Binding-site contacts:
Ligand atom O2 contacts residue ARG344 of chain 1.A at 3.4 Å (salt-bridge).
Ligand atom C1 contacts residue TRP230 of chain 1.A at 3.6 Å (hydrophobic).
Ligand atom O5 contacts residue TYR341 of chain 1.A at 3.6 Å (h-bond).
Ligand atom O6 contacts residue ARG344 of chain 1.A at 3.1 Å (salt-bridge).
Ligand atom O3 contacts residue ASP65 of chain 1.A at 2.6 Å (salt-bridge).
Ligand atom O2 contacts residue GLU111 of chain 1.A at 2.7 Å (salt-bridge).
Ligand atom O1 contacts residue ASN12 of chain 1.A at 2.9 Å (h-bond).
Ligand atom O2 contacts residue ASP65 of chain 1.A at 2.5 Å (salt-bridge).
Ligand atom C6 contacts residue TRP340 of chain 1.A at 3.6 Å (hydrophobic).
Ligand atom O2 contacts residue LYS42 of chain 1.A at 3.2 Å (salt-bridge).
Ligand atom O6 contacts residue PRO154 of chain 1.A at 3.5 Å.
Ligand atom O2 contacts residue ALA63 of chain 1.A at 3.7 Å.
Ligand atom C1 contacts residue TYR155 of chain 1.A at 3.6 Å (hydrophobic).
Ligand atom C1 contacts residue TRP340 of chain 1.A at 3.6 Å (hydrophobic).
Ligand atom O5 contacts residue TYR155 of chain 1.A at 3.2 Å.
Ligand atom C2 contacts residue ASP65 of chain 1.A at 3.3 Å.
Ligand atom O3 contacts residue ALA63 of chain 1.A at 3.7 Å.
Ligand atom O3 contacts residue LYS15 of chain 1.A at 2.9 Å (salt-bridge).
Ligand atom C3 contacts residue ARG344 of chain 1.A at 3.6 Å.
Ligand atom O2 contacts residue ASN12 of chain 1.A at 2.8 Å (h-bond).
Ligand atom C3 contacts residue ASP65 of chain 1.A at 3.5 Å.
Ligand atom C6 contacts residue TYR155 of chain 1.A at 3.6 Å (hydrophobic).
Ligand atom O2 contacts residue LYS15 of chain 1.A at 3.2 Å.
Ligand atom C6 contacts residue ARG344 of chain 1.A at 3.6 Å.
Ligand atom C1 contacts residue TYR341 of chain 1.A at 3.5 Å (hydrophobic).
Ligand atom O2 contacts residue TRP230 of chain 1.A at 3.6 Å.
Ligand atom C2 contacts residue ASP14 of chain 1.A at 3.3 Å.
Ligand atom O2 contacts residue ASP14 of chain 1.A at 2.6 Å (salt-bridge).
Ligand atom O6 contacts residue PHE156 of chain 1.A at 3.5 Å.
Ligand atom O6 contacts residue TYR155 of chain 1.A at 3.2 Å (h-bond).
Ligand atom O2 contacts residue ARG66 of chain 1.A at 3.5 Å.
Ligand atom C2 contacts residue GLU111 of chain 1.A at 3.5 Å.
Ligand atom C4 contacts residue TYR341 of chain 1.A at 3.7 Å (hydrophobic).
Ligand atom C6 contacts residue GLU153 of chain 1.A at 3.5 Å.
Ligand atom C1 contacts residue ASP14 of chain 1.A at 3.2 Å.
Ligand atom O5 contacts residue TRP340 of chain 1.A at 3.4 Å.
Ligand atom O3 contacts residue GLU111 of chain 1.A at 3.6 Å.
Ligand atom O6 contacts residue GLU153 of chain 1.A at 2.8 Å (salt-bridge).
Ligand atom C5 contacts residue GLU153 of chain 1.A at 3.7 Å.
Ligand atom O3 contacts residue LYS42 of chain 1.A at 3.0 Å (salt-bridge).

Sequence of chain 1.A:
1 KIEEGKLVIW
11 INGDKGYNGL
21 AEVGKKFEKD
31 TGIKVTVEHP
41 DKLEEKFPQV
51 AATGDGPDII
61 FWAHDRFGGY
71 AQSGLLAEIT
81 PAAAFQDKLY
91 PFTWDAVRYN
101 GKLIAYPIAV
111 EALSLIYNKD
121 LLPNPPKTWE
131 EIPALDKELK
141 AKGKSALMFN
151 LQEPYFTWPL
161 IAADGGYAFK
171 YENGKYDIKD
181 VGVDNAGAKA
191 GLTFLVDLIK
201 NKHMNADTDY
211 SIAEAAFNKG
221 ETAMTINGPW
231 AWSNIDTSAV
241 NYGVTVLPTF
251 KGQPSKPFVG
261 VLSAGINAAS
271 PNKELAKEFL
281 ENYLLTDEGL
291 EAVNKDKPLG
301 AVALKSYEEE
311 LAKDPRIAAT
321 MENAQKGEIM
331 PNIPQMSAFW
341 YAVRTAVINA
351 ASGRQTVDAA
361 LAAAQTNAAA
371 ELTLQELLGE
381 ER

The protein below binds the small molecule below.
Small molecule (SMILES): OC[C@H]1O[C@H](O[C@H]2[C@H](O)[C@@H](O)[C@@H](O[C@H]3[C@H](O)[C@@H](O)[C@@H](O[C@H]4[C@H](O)[C@@H](O)[C@@H](O[C@H]5[C@H](O)[C@@H](O)[C@@H](O[C@H]6[C@H](O)[C@@H](O)[C@@H](O)O[C@@H]6CO)O[C@@H]5CO)O[C@@H]4CO)O[C@@H]3CO)O[C@@H]2CO)[C@H](O)[C@@H](O)[C@@H]1O